Sequence of chain 1.A:
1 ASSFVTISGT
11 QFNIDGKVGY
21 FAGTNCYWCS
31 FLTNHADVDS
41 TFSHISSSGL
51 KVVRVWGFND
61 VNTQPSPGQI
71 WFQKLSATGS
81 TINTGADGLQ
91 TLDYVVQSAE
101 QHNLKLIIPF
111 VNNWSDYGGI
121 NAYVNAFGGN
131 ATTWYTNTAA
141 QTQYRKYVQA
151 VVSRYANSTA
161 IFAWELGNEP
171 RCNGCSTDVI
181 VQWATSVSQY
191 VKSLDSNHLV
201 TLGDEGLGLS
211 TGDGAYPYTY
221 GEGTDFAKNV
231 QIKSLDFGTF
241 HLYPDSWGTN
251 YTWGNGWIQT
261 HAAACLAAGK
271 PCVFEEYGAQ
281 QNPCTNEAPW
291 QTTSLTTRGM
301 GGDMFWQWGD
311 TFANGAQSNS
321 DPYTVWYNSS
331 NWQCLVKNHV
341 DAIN

This small molecule binds to this protein.
Small molecule (SMILES): CC(=O)N[C@@H]1[C@@H](O)[C@H](O)[C@@H](CO)O[C@H]1O

Binding-site contacts:
Ligand atom C7 contacts residue THR252 of chain 1.A at 3.6 Å.
Ligand atom O7 contacts residue ASN250 of chain 1.A at 3.1 Å (h-bond).
Ligand atom O5 contacts residue ASN250 of chain 1.A at 2.3 Å (h-bond).
Ligand atom C2 contacts residue ASN250 of chain 1.A at 2.8 Å.
Ligand atom C1 contacts residue THR252 of chain 1.A at 4.2 Å.
Ligand atom N2 contacts residue THR252 of chain 1.A at 2.9 Å (h-bond).
Ligand atom C2 contacts residue THR252 of chain 1.A at 3.9 Å.
Ligand atom O7 contacts residue THR252 of chain 1.A at 4.5 Å.
Ligand atom N2 contacts residue ASN250 of chain 1.A at 3.0 Å (h-bond).
Ligand atom C6 contacts residue ASP213 of chain 1.A at 4.4 Å.
Ligand atom C3 contacts residue THR252 of chain 1.A at 4.2 Å.
Ligand atom C8 contacts residue THR252 of chain 1.A at 3.9 Å.
Ligand atom C1 contacts residue ASN250 of chain 1.A at 1.6 Å.
Ligand atom O6 contacts residue TRP253 of chain 1.A at 3.7 Å.
Ligand atom C3 contacts residue ASN250 of chain 1.A at 4.0 Å.
Ligand atom C7 contacts residue ASN250 of chain 1.A at 3.4 Å.
Ligand atom C5 contacts residue ASN250 of chain 1.A at 3.6 Å.
Ligand atom C4 contacts residue ASN250 of chain 1.A at 4.3 Å.
Ligand atom O6 contacts residue ASP213 of chain 1.A at 3.6 Å (salt-bridge).
Ligand atom O6 contacts residue ASN250 of chain 1.A at 4.5 Å.